Sequence of chain 6.B:
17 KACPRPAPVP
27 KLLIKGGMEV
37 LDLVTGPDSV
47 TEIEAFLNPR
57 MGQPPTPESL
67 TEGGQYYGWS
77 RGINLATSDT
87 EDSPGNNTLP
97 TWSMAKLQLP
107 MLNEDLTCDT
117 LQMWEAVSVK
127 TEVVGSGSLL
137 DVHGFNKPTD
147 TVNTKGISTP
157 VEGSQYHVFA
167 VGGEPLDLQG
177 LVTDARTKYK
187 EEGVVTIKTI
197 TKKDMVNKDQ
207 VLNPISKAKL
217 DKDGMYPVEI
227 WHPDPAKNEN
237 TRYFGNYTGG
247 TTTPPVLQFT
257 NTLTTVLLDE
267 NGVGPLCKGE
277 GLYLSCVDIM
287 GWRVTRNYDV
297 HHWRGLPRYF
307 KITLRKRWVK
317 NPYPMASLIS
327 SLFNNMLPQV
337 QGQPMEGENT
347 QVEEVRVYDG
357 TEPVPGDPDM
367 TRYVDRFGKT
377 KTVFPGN

Binding-site contacts:
Ligand atom C3 contacts residue GLY78 of chain 6.B at 4.1 Å.
Ligand atom C6 contacts residue TYR72 of chain 6.B at 4.0 Å (hydrophobic).
Ligand atom O4 contacts residue HIS298 of chain 6.B at 2.9 Å (h-bond).
Ligand atom C5 contacts residue TYR72 of chain 6.B at 3.9 Å (hydrophobic).
Ligand atom C4 contacts residue GLY78 of chain 6.B at 3.6 Å.
Ligand atom N5 contacts residue TYR72 of chain 6.B at 3.1 Å (h-bond).
Ligand atom O1A contacts residue TYR72 of chain 6.B at 3.4 Å.
Ligand atom C8 contacts residue ARG77 of chain 6.B at 4.3 Å.
Ligand atom O3 contacts residue VAL296 of chain 6.B at 4.0 Å.
Ligand atom C1 contacts residue ARG77 of chain 6.B at 3.4 Å.
Ligand atom O4 contacts residue THR291 of chain 6.B at 3.1 Å.
Ligand atom C2 contacts residue GLY78 of chain 6.B at 4.1 Å.
Ligand atom O1A contacts residue ARG77 of chain 6.B at 2.9 Å (salt-bridge).
Ligand atom C3 contacts residue VAL296 of chain 6.B at 3.5 Å (hydrophobic).
Ligand atom C6 contacts residue ASN93 of chain 6.B at 3.2 Å.
Ligand atom O4 contacts residue GLY78 of chain 6.B at 3.0 Å.
Ligand atom C7 contacts residue TYR72 of chain 6.B at 4.3 Å (hydrophobic).
Ligand atom C3 contacts residue HIS298 of chain 6.B at 3.4 Å.
Ligand atom C3 contacts residue ARG77 of chain 6.B at 3.9 Å.
Ligand atom C5 contacts residue ASN93 of chain 6.B at 4.3 Å.
Ligand atom O1B contacts residue SER89 of chain 6.B at 4.1 Å.
Ligand atom O3 contacts residue GLY78 of chain 6.B at 3.4 Å.
Ligand atom C11 contacts residue ASP85 of chain 6.C at 4.0 Å.
Ligand atom O1B contacts residue ARG77 of chain 6.B at 3.1 Å (salt-bridge).
Ligand atom C4 contacts residue TYR72 of chain 6.B at 4.1 Å (hydrophobic).
Ligand atom O1B contacts residue TYR72 of chain 6.B at 4.2 Å.
Ligand atom C11 contacts residue TYR72 of chain 6.B at 4.0 Å (hydrophobic).
Ligand atom O8 contacts residue ARG77 of chain 6.B at 3.4 Å (salt-bridge).
Ligand atom C4 contacts residue ARG77 of chain 6.B at 4.0 Å.
Ligand atom O1B contacts residue ASN80 of chain 6.B at 4.3 Å.
Ligand atom O4 contacts residue ASN80 of chain 6.B at 4.2 Å.
Ligand atom C10 contacts residue TYR72 of chain 6.B at 4.1 Å (hydrophobic).
Ligand atom O1A contacts residue GLY78 of chain 6.B at 4.0 Å.
Ligand atom C1 contacts residue TYR72 of chain 6.B at 4.1 Å (hydrophobic).
Ligand atom C4 contacts residue HIS298 of chain 6.B at 3.4 Å.
Ligand atom O8 contacts residue TYR72 of chain 6.B at 3.4 Å (h-bond).
Ligand atom C3 contacts residue GLY78 of chain 6.B at 3.9 Å.
Ligand atom O6 contacts residue ASN93 of chain 6.B at 3.2 Å (h-bond).
Ligand atom O4 contacts residue VAL296 of chain 6.B at 4.0 Å.
Ligand atom O4 contacts residue ILE79 of chain 6.B at 3.6 Å (h-bond).

Sequence of chain 6.C:
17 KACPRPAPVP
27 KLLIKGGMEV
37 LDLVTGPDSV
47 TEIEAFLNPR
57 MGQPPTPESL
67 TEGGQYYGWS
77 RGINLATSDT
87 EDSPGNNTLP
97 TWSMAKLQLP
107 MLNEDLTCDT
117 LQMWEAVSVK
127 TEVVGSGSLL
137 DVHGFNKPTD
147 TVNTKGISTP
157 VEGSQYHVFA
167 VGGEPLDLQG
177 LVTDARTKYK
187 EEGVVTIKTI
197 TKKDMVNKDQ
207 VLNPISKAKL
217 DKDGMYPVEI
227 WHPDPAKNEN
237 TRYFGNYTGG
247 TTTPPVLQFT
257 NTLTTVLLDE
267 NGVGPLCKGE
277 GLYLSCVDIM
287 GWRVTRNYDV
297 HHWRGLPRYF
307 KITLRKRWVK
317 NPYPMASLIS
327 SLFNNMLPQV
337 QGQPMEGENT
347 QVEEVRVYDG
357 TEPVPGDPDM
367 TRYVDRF

The small molecule below binds the protein below.
Small molecule (SMILES): CC(=O)N[C@@H]1[C@@H](O[C@@H]2O[C@H](CO)[C@H](O)[C@H](O[C@]3(C(=O)O)C[C@H](O)[C@@H](NC(C)=O)[C@H]([C@H](O)[C@H](O)CO)O3)[C@H]2O)[C@H](O)[C@@H](CO[C@]2(C(=O)O)C[C@H](O)[C@@H](NC(C)=O)[C@H]([C@H](O)[C@H](O)CO)O2)O[C@H]1O